Binding-site contacts:
Ligand atom N4 contacts residue LEU158 of chain 1.B at 3.7 Å.
Ligand atom C6 contacts residue GLU106 of chain 1.B at 3.0 Å.
Ligand atom C20 contacts residue ARG628 of chain 1.A at 3.8 Å.
Ligand atom C19 contacts residue ASP109 of chain 1.B at 3.3 Å.
Ligand atom C11 contacts residue SER155 of chain 1.B at 2.9 Å.
Ligand atom C7 contacts residue PHE105 of chain 1.B at 3.6 Å (hydrophobic).
Ligand atom C23 contacts residue ASN607 of chain 1.A at 3.8 Å.
Ligand atom O1 contacts residue SER155 of chain 1.B at 3.8 Å.
Ligand atom C1 contacts residue HIS110 of chain 1.B at 3.5 Å.
Ligand atom N2 contacts residue LEU158 of chain 1.B at 3.8 Å.
Ligand atom C23 contacts residue ARG647 of chain 1.A at 3.5 Å.
Ligand atom C15 contacts residue ARG628 of chain 1.A at 3.6 Å.
Ligand atom C6 contacts residue ALA46 of chain 1.B at 3.5 Å (hydrophobic).
Ligand atom C13 contacts residue ASN156 of chain 1.B at 3.0 Å.
Ligand atom C19 contacts residue TYR107 of chain 1.B at 3.4 Å (hydrophobic).
Ligand atom C17 contacts residue ARG628 of chain 1.A at 3.8 Å.
Ligand atom C5 contacts residue LEU158 of chain 1.B at 3.5 Å (hydrophobic).
Ligand atom C19 contacts residue MET108 of chain 1.B at 3.5 Å (hydrophobic).
Ligand atom C9 contacts residue PHE105 of chain 1.B at 3.5 Å (hydrophobic).
Ligand atom C13 contacts residue SER155 of chain 1.B at 3.7 Å.
Ligand atom C4 contacts residue LEU158 of chain 1.B at 3.6 Å (hydrophobic).
Ligand atom C16 contacts residue ILE25 of chain 1.B at 3.7 Å (hydrophobic).
Ligand atom C24 contacts residue ARG647 of chain 1.A at 3.6 Å.
Ligand atom C9 contacts residue ALA46 of chain 1.B at 3.5 Å (hydrophobic).
Ligand atom N1 contacts residue MET108 of chain 1.B at 3.1 Å (h-bond).
Ligand atom C9 contacts residue LYS48 of chain 1.B at 3.6 Å.
Ligand atom C1 contacts residue MET108 of chain 1.B at 3.5 Å (hydrophobic).
Ligand atom C22 contacts residue ASN607 of chain 1.A at 3.6 Å.
Ligand atom C16 contacts residue ARG628 of chain 1.A at 3.6 Å.
Ligand atom N5 contacts residue LEU158 of chain 1.B at 3.8 Å.
Ligand atom N4 contacts residue MET108 of chain 1.B at 3.1 Å (h-bond).
Ligand atom C11 contacts residue LEU158 of chain 1.B at 3.8 Å (hydrophobic).
Ligand atom N4 contacts residue GLU106 of chain 1.B at 3.6 Å (salt-bridge).
Ligand atom C8 contacts residue LYS48 of chain 1.B at 3.8 Å.
Ligand atom C18 contacts residue TYR107 of chain 1.B at 3.2 Å (hydrophobic).
Ligand atom N5 contacts residue ALA46 of chain 1.B at 3.6 Å.
Ligand atom C25 contacts residue ILE25 of chain 1.B at 3.7 Å (hydrophobic).
Ligand atom C2 contacts residue LEU158 of chain 1.B at 3.8 Å (hydrophobic).
Ligand atom O1 contacts residue ASP111 of chain 1.B at 3.7 Å.
Ligand atom C1 contacts residue ASP111 of chain 1.B at 3.6 Å.

The protein below binds the small molecule below.
Small molecule (SMILES): CC[C@H](CO)Nc1nc(NCc2ccc(-c3ccccc3)cc2)c2ncn(C(C)C)c2n1

Sequence of chain 1.B:
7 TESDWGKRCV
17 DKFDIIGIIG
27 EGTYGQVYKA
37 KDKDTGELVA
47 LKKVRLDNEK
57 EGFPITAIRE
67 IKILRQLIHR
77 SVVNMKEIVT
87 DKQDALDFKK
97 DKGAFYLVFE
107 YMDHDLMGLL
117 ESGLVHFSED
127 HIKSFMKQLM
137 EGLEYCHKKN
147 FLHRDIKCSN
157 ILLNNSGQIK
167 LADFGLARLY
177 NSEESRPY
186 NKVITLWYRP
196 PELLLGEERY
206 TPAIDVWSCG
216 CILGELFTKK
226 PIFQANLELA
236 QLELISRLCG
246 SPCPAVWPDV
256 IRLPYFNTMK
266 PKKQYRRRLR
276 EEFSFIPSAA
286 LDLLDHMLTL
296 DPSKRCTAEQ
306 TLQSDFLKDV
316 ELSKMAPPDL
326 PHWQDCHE

Sequence of chain 1.A:
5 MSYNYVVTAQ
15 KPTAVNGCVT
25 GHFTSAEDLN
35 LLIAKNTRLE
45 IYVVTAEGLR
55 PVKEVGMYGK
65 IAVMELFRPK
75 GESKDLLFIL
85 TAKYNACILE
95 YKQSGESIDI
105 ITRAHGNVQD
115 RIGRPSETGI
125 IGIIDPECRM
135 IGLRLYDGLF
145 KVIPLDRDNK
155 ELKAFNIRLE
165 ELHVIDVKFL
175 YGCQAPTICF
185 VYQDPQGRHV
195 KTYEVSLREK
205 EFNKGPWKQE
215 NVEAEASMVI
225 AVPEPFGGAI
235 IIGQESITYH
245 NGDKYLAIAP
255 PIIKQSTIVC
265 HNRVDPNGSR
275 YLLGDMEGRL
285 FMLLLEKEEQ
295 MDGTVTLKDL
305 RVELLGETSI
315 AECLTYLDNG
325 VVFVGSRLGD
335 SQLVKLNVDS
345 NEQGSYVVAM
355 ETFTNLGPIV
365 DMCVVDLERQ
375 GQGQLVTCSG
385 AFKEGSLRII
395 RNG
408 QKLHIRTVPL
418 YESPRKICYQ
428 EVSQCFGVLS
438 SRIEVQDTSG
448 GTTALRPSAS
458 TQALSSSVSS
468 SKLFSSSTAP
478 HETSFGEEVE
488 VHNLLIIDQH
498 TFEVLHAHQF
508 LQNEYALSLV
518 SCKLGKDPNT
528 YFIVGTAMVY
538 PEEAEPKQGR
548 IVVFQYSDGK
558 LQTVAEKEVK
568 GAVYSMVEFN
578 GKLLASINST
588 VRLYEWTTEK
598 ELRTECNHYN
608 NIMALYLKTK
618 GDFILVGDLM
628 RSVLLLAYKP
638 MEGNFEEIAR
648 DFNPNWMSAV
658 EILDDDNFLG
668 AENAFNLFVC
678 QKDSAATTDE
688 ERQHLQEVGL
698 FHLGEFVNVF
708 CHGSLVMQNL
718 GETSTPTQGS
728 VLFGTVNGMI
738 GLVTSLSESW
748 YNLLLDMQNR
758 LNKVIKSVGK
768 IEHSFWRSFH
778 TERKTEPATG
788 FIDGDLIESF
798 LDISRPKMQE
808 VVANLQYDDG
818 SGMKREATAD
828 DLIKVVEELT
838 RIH